Sequence of chain 2.A:
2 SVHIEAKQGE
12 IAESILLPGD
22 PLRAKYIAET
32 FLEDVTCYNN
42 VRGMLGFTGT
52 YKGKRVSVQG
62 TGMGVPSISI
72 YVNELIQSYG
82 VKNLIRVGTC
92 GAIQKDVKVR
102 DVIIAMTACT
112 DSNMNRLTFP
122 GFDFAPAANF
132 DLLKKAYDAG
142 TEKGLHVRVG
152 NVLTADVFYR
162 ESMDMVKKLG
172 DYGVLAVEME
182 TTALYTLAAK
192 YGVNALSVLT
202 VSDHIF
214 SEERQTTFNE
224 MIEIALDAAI

A protein and the small-molecule ligand that binds it are described below.
Small molecule (SMILES): O=c1[nH]cnc2c1ncn2[C@@H]1O[C@H](CO)[C@@H](O)[C@H]1O

Binding-site contacts:
Ligand atom C1' contacts residue THR90 of chain 2.A at 3.5 Å.
Ligand atom O6 contacts residue GLY92 of chain 2.A at 3.6 Å.
Ligand atom C6 contacts residue PHE159 of chain 2.A at 3.7 Å (hydrophobic).
Ligand atom O5' contacts residue PHE159 of chain 2.A at 3.4 Å.
Ligand atom C5 contacts residue VAL178 of chain 2.A at 3.6 Å (hydrophobic).
Ligand atom O3' contacts residue GLU181 of chain 2.A at 2.7 Å (salt-bridge).
Ligand atom C1' contacts residue SO41 of chain 2.C at 3.2 Å.
Ligand atom O2' contacts residue GLU181 of chain 2.A at 2.7 Å (salt-bridge).
Ligand atom C8 contacts residue THR90 of chain 2.A at 3.2 Å.
Ligand atom N3 contacts residue PHE159 of chain 2.A at 3.7 Å.
Ligand atom O4' contacts residue THR90 of chain 2.A at 3.5 Å (h-bond).
Ligand atom C5' contacts residue MET64 of chain 2.A at 3.7 Å (hydrophobic).
Ligand atom N7 contacts residue CYS91 of chain 2.A at 3.4 Å.
Ligand atom O2' contacts residue THR90 of chain 2.A at 3.8 Å.
Ligand atom C8 contacts residue CYS91 of chain 2.A at 3.5 Å (hydrophobic).
Ligand atom N9 contacts residue THR90 of chain 2.A at 3.6 Å.
Ligand atom C4' contacts residue SO41 of chain 2.C at 3.5 Å.
Ligand atom C3' contacts residue SO41 of chain 2.C at 3.6 Å.
Ligand atom N1 contacts residue PHE159 of chain 2.A at 3.5 Å.
Ligand atom C2' contacts residue SO41 of chain 2.C at 3.6 Å.
Ligand atom C3' contacts residue GLU181 of chain 2.A at 3.6 Å.
Ligand atom O3' contacts residue MET64 of chain 2.A at 3.7 Å.
Ligand atom C4' contacts residue MET64 of chain 2.A at 3.8 Å (hydrophobic).
Ligand atom O3' contacts residue SO41 of chain 2.C at 2.6 Å (h-bond).
Ligand atom C5' contacts residue PHE159 of chain 2.A at 3.7 Å (hydrophobic).
Ligand atom O5' contacts residue HIS4 of chain 5.A at 2.6 Å (h-bond).
Ligand atom N3 contacts residue MET180 of chain 2.A at 3.6 Å.
Ligand atom O4' contacts residue ARG43 of chain 5.A at 3.4 Å (salt-bridge).
Ligand atom C2' contacts residue MET180 of chain 2.A at 3.6 Å (hydrophobic).
Ligand atom C2 contacts residue PHE159 of chain 2.A at 3.3 Å (hydrophobic).
Ligand atom O2' contacts residue SO41 of chain 2.C at 3.2 Å (h-bond).
Ligand atom C5' contacts residue HIS4 of chain 5.A at 3.5 Å.
Ligand atom N7 contacts residue GLY92 of chain 2.A at 3.4 Å (h-bond).
Ligand atom C5 contacts residue GLY92 of chain 2.A at 3.8 Å.
Ligand atom O2' contacts residue GLU179 of chain 2.A at 3.4 Å.
Ligand atom C4' contacts residue ARG43 of chain 5.A at 3.6 Å.
Ligand atom O2' contacts residue ARG87 of chain 2.A at 3.1 Å (salt-bridge).
Ligand atom O2' contacts residue MET180 of chain 2.A at 2.9 Å (h-bond).
Ligand atom O4' contacts residue SO41 of chain 2.C at 3.5 Å (h-bond).
Ligand atom C4 contacts residue VAL178 of chain 2.A at 3.8 Å (hydrophobic).

Sequence of chain 5.A:
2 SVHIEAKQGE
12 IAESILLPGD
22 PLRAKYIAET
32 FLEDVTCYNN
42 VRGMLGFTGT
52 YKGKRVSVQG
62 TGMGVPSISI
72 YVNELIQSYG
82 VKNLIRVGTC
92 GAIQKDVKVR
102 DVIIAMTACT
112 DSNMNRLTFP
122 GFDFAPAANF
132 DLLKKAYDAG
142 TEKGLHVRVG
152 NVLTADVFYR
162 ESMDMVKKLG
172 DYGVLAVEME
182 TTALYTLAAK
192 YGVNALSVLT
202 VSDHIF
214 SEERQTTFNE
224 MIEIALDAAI